Binding-site contacts:
Ligand atom OE1 contacts residue VAL134 of chain 2.B at 3.5 Å.
Ligand atom OXT contacts residue TYR57 of chain 2.B at 3.7 Å.
Ligand atom C contacts residue ARG92 of chain 2.B at 3.4 Å.
Ligand atom OE1 contacts residue SER138 of chain 2.B at 3.3 Å (h-bond).
Ligand atom N contacts residue SER138 of chain 2.B at 4.2 Å.
Ligand atom OE2 contacts residue THR139 of chain 2.B at 2.4 Å (h-bond).
Ligand atom O contacts residue GLY137 of chain 2.B at 3.2 Å.
Ligand atom OXT contacts residue ARG92 of chain 2.B at 2.7 Å (salt-bridge).
Ligand atom CG contacts residue TYR57 of chain 2.B at 4.0 Å (hydrophobic).
Ligand atom CA contacts residue PRO85 of chain 2.B at 4.0 Å (hydrophobic).
Ligand atom CG contacts residue GLU189 of chain 2.B at 3.7 Å.
Ligand atom N contacts residue THR87 of chain 2.B at 2.9 Å (h-bond).
Ligand atom CG contacts residue VAL134 of chain 2.B at 3.9 Å (hydrophobic).
Ligand atom CD contacts residue GLU189 of chain 2.B at 4.0 Å.
Ligand atom OE1 contacts residue THR139 of chain 2.B at 3.1 Å (h-bond).
Ligand atom CD contacts residue VAL134 of chain 2.B at 3.6 Å (hydrophobic).
Ligand atom CD contacts residue THR139 of chain 2.B at 3.2 Å.
Ligand atom C contacts residue SER138 of chain 2.B at 3.5 Å.
Ligand atom N contacts residue TYR57 of chain 2.B at 4.1 Å.
Ligand atom CA contacts residue SER138 of chain 2.B at 3.4 Å.
Ligand atom OXT contacts residue SER138 of chain 2.B at 4.0 Å.
Ligand atom CA contacts residue THR87 of chain 2.B at 3.5 Å.
Ligand atom O contacts residue ARG92 of chain 2.B at 2.8 Å (salt-bridge).
Ligand atom OE2 contacts residue GLU189 of chain 2.B at 3.7 Å.
Ligand atom OXT contacts residue PRO85 of chain 2.B at 3.7 Å.
Ligand atom OXT contacts residue LEU86 of chain 2.B at 3.6 Å.
Ligand atom OE1 contacts residue GLY137 of chain 2.B at 3.7 Å.
Ligand atom CB contacts residue TYR57 of chain 2.B at 3.5 Å (hydrophobic).
Ligand atom O contacts residue SER138 of chain 2.B at 2.9 Å (h-bond).
Ligand atom CA contacts residue TYR57 of chain 2.B at 4.0 Å (hydrophobic).
Ligand atom N contacts residue PRO85 of chain 2.B at 2.9 Å (h-bond).
Ligand atom OE2 contacts residue VAL134 of chain 2.B at 4.2 Å.
Ligand atom N contacts residue GLU189 of chain 2.B at 2.7 Å (salt-bridge).
Ligand atom CB contacts residue GLU189 of chain 2.B at 4.0 Å.
Ligand atom CA contacts residue GLU189 of chain 2.B at 3.3 Å.
Ligand atom C contacts residue THR87 of chain 2.B at 3.7 Å.
Ligand atom C contacts residue TYR57 of chain 2.B at 3.7 Å (hydrophobic).
Ligand atom O contacts residue TYR57 of chain 2.B at 3.3 Å.
Ligand atom OXT contacts residue THR87 of chain 2.B at 2.9 Å (h-bond).
Ligand atom N contacts residue TYR216 of chain 2.B at 3.6 Å.

Sequence of chain 2.B:
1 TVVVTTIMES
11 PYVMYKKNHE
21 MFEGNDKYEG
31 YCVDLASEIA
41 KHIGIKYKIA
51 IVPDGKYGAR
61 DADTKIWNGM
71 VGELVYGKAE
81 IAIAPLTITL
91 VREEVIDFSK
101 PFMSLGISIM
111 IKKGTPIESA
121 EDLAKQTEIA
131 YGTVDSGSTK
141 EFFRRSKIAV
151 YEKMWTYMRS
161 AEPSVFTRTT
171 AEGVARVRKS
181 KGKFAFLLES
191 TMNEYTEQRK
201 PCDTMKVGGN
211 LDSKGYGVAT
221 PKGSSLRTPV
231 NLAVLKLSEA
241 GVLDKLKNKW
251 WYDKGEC

A small-molecule ligand and the protein it binds are described below.
Small molecule (SMILES): N[C@@H](CCC(=O)O)C(=O)O